This small molecule binds to this protein.
Small molecule (SMILES): CCCCCCCCCCC(CCCCCCCCCC)(CO[C@H]1O[C@@H](CO)[C@H](O[C@@H]2O[C@@H](CO)[C@H](O)[C@@H](O)[C@@H]2O)[C@@H](O)[C@@H]1O)CO[C@H]1O[C@@H](CO)[C@H](O[C@@H]2O[C@@H](CO)[C@H](O)[C@@H](O)[C@@H]2O)[C@@H](O)[C@H]1O

Binding-site contacts:
Ligand atom CCM contacts residue PRO280 of chain 1.A at 4.0 Å (hydrophobic).
Ligand atom CBA contacts residue LEU283 of chain 1.A at 3.8 Å (hydrophobic).
Ligand atom OBV contacts residue LEU281 of chain 1.A at 4.1 Å.
Ligand atom CBE contacts residue GLN284 of chain 1.A at 4.2 Å.
Ligand atom CCJ contacts residue LEU281 of chain 1.A at 3.7 Å (hydrophobic).
Ligand atom CBK contacts residue PRO280 of chain 1.A at 4.5 Å (hydrophobic).
Ligand atom CBE contacts residue LEU283 of chain 1.A at 3.9 Å (hydrophobic).
Ligand atom CCM contacts residue GLN284 of chain 1.A at 3.3 Å.
Ligand atom CBG contacts residue GLN284 of chain 1.A at 4.5 Å.
Ligand atom CBA contacts residue PLD1 of chain 1.F at 4.4 Å.
Ligand atom CCM contacts residue PLD1 of chain 1.F at 4.3 Å.
Ligand atom CBI contacts residue GLN284 of chain 1.A at 4.3 Å.
Ligand atom OBV contacts residue GLN284 of chain 1.A at 2.9 Å (h-bond).
Ligand atom CBI contacts residue PRO280 of chain 1.A at 4.4 Å (hydrophobic).
Ligand atom CBQ contacts residue PLD1 of chain 1.F at 4.3 Å.
Ligand atom CBT contacts residue GLN284 of chain 1.A at 3.4 Å.
Ligand atom CBA contacts residue PRO287 of chain 1.A at 3.8 Å (hydrophobic).
Ligand atom CBI contacts residue PLD1 of chain 1.F at 4.5 Å.
Ligand atom CBT contacts residue PLD1 of chain 1.F at 4.0 Å.
Ligand atom OBV contacts residue PLD1 of chain 1.F at 4.2 Å.
Ligand atom CBE contacts residue PLD1 of chain 1.F at 4.4 Å.
Ligand atom CBC contacts residue LEU283 of chain 1.A at 3.8 Å (hydrophobic).
Ligand atom CBG contacts residue LEU283 of chain 1.A at 4.4 Å (hydrophobic).
Ligand atom CCJ contacts residue GLN284 of chain 1.A at 3.7 Å.
Ligand atom CCJ contacts residue PRO280 of chain 1.A at 4.0 Å (hydrophobic).

Sequence of chain 1.A:
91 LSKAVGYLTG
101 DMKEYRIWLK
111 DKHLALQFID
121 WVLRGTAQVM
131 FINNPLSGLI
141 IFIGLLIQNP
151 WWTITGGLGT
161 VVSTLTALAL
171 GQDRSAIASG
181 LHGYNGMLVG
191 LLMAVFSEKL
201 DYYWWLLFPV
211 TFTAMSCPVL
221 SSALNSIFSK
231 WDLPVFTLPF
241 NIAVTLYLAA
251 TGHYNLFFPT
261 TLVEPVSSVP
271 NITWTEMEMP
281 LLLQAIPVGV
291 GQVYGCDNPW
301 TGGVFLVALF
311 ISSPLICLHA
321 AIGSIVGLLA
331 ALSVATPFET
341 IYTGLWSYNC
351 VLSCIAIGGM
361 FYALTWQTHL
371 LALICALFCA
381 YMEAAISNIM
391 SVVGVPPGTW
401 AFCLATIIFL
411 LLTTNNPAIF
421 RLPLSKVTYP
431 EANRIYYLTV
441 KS